Sequence of chain 1.A:
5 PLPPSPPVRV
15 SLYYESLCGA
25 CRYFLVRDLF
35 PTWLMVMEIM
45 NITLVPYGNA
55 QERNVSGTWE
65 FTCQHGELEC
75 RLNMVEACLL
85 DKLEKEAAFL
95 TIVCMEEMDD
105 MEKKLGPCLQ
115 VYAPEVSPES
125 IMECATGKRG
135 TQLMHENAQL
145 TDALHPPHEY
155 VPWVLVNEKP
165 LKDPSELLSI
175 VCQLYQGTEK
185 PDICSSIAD

Binding-site contacts:
Ligand atom C1 contacts residue GLY61 of chain 1.A at 4.4 Å.
Ligand atom N2 contacts residue TRP63 of chain 1.A at 4.0 Å.
Ligand atom O4 contacts residue GLY61 of chain 1.A at 3.7 Å.
Ligand atom C2 contacts residue ASN58 of chain 1.A at 2.4 Å.
Ligand atom C3 contacts residue ASN58 of chain 1.A at 3.7 Å.
Ligand atom C5 contacts residue ASN58 of chain 1.A at 3.8 Å.
Ligand atom O5 contacts residue GLY61 of chain 1.A at 3.5 Å.
Ligand atom O5 contacts residue ASN58 of chain 1.A at 2.5 Å (h-bond).
Ligand atom O7 contacts residue ASN58 of chain 1.A at 3.3 Å (h-bond).
Ligand atom C7 contacts residue ASN58 of chain 1.A at 3.2 Å.
Ligand atom C5 contacts residue GLY61 of chain 1.A at 3.9 Å.
Ligand atom C4 contacts residue ASN58 of chain 1.A at 4.2 Å.
Ligand atom N2 contacts residue ASN58 of chain 1.A at 2.8 Å (h-bond).
Ligand atom C7 contacts residue TRP63 of chain 1.A at 4.2 Å (hydrophobic).
Ligand atom C8 contacts residue ASN58 of chain 1.A at 4.3 Å.
Ligand atom C1 contacts residue ASN58 of chain 1.A at 1.4 Å.
Ligand atom C8 contacts residue TRP63 of chain 1.A at 3.6 Å (hydrophobic).

This small molecule binds to this protein.
Small molecule (SMILES): CC(=O)N[C@@H]1[C@@H](O)[C@H](O)[C@@H](CO)O[C@H]1O